A protein and the small-molecule ligand that binds it are described below.
Small molecule (SMILES): CCCCO

Sequence of chain 1.A:
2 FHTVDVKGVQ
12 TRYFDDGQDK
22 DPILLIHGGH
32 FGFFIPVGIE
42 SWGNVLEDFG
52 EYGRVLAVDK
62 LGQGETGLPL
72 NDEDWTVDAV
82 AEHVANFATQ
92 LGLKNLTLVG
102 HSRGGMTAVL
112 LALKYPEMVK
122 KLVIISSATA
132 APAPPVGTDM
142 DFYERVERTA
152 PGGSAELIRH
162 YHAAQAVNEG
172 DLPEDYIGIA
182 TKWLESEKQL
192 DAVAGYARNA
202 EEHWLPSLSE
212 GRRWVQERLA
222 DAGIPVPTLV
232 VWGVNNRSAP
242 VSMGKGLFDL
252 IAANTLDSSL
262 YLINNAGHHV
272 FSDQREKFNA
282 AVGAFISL

Binding-site contacts:
Ligand atom C4 contacts residue TYR144 of chain 1.A at 4.4 Å (hydrophobic).
Ligand atom C4 contacts residue HIS102 of chain 1.A at 4.1 Å.
Ligand atom OH contacts residue SER103 of chain 1.A at 4.1 Å.
Ligand atom C3 contacts residue GLY29 of chain 1.A at 3.6 Å.
Ligand atom OH contacts residue PHE34 of chain 1.A at 4.5 Å.
Ligand atom OH contacts residue TYR144 of chain 1.A at 3.5 Å (h-bond).
Ligand atom C2 contacts residue HIS270 of chain 1.A at 3.3 Å.
Ligand atom C4 contacts residue PHT1 of chain 1.F at 4.1 Å.
Ligand atom C3 contacts residue PHT1 of chain 1.F at 4.2 Å.
Ligand atom C4 contacts residue TYR162 of chain 1.A at 3.1 Å (hydrophobic).
Ligand atom C3 contacts residue SER103 of chain 1.A at 4.3 Å.
Ligand atom OH contacts residue HIS269 of chain 1.A at 3.6 Å.
Ligand atom C2 contacts residue VAL38 of chain 1.A at 4.2 Å (hydrophobic).
Ligand atom C2 contacts residue GLY29 of chain 1.A at 4.3 Å.
Ligand atom C1 contacts residue HIS102 of chain 1.A at 3.2 Å.
Ligand atom C3 contacts residue HIS102 of chain 1.A at 3.8 Å.
Ligand atom C1 contacts residue GLY29 of chain 1.A at 3.4 Å.
Ligand atom OH contacts residue GLY30 of chain 1.A at 4.4 Å.
Ligand atom C3 contacts residue TYR162 of chain 1.A at 4.5 Å (hydrophobic).
Ligand atom OH contacts residue PHT1 of chain 1.F at 3.3 Å (h-bond).
Ligand atom C3 contacts residue GLY30 of chain 1.A at 4.0 Å.
Ligand atom C1 contacts residue HIS270 of chain 1.A at 4.3 Å.
Ligand atom C4 contacts residue HIS270 of chain 1.A at 3.8 Å.
Ligand atom C3 contacts residue HIS270 of chain 1.A at 4.2 Å.
Ligand atom OH contacts residue TYR162 of chain 1.A at 3.5 Å (h-bond).
Ligand atom C3 contacts residue VAL38 of chain 1.A at 4.1 Å (hydrophobic).
Ligand atom C4 contacts residue HIS269 of chain 1.A at 3.7 Å.
Ligand atom C2 contacts residue HIS102 of chain 1.A at 3.6 Å.
Ligand atom C1 contacts residue VAL38 of chain 1.A at 3.6 Å (hydrophobic).